Binding-site contacts:
Ligand atom N2 contacts residue THR200 of chain 1.B at 4.0 Å.
Ligand atom C3 contacts residue ASN199 of chain 1.B at 3.9 Å.
Ligand atom C5 contacts residue ASN199 of chain 1.B at 3.8 Å.
Ligand atom C4 contacts residue ASN199 of chain 1.B at 4.4 Å.
Ligand atom C7 contacts residue ASN199 of chain 1.B at 3.3 Å.
Ligand atom C8 contacts residue THR200 of chain 1.B at 4.1 Å.
Ligand atom C8 contacts residue ILE196 of chain 1.B at 4.2 Å (hydrophobic).
Ligand atom O5 contacts residue ASN199 of chain 1.B at 2.5 Å (h-bond).
Ligand atom C6 contacts residue ILE196 of chain 1.B at 4.4 Å (hydrophobic).
Ligand atom O7 contacts residue ASN199 of chain 1.B at 3.5 Å (h-bond).
Ligand atom C1 contacts residue ARG194 of chain 1.B at 4.1 Å.
Ligand atom C6 contacts residue ARG194 of chain 1.B at 4.0 Å.
Ligand atom N2 contacts residue ASN199 of chain 1.B at 2.9 Å (h-bond).
Ligand atom O6 contacts residue ARG194 of chain 1.B at 3.9 Å.
Ligand atom C7 contacts residue THR200 of chain 1.B at 4.4 Å.
Ligand atom O6 contacts residue VAL176 of chain 1.B at 4.3 Å.
Ligand atom C8 contacts residue ASN199 of chain 1.B at 4.2 Å.
Ligand atom O5 contacts residue ARG194 of chain 1.B at 3.2 Å (salt-bridge).
Ligand atom C1 contacts residue ASN199 of chain 1.B at 1.5 Å.
Ligand atom C2 contacts residue ASN199 of chain 1.B at 2.5 Å.
Ligand atom C6 contacts residue VAL176 of chain 1.B at 4.1 Å (hydrophobic).
Ligand atom C5 contacts residue ARG194 of chain 1.B at 4.2 Å.

Sequence of chain 1.B:
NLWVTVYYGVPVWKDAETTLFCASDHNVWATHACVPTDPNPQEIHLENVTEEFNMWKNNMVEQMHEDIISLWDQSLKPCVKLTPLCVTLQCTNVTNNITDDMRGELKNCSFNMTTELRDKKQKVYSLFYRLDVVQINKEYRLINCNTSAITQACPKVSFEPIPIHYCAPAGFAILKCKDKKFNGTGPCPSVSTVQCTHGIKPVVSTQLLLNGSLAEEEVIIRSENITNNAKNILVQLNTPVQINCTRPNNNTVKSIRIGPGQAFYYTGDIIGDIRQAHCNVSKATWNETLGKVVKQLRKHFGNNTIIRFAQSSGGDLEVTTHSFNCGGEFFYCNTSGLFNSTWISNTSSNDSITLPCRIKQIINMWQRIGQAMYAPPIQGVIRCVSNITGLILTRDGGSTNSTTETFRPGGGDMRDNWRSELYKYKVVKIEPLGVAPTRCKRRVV

A small-molecule ligand and the protein it binds are described below.
Small molecule (SMILES): CC(=O)N[C@H]1[C@H](O[C@H]2[C@H](O)[C@@H](NC(C)=O)CO[C@@H]2CO)O[C@H](CO)[C@@H](O)[C@@H]1O